Sequence of chain 1.B:
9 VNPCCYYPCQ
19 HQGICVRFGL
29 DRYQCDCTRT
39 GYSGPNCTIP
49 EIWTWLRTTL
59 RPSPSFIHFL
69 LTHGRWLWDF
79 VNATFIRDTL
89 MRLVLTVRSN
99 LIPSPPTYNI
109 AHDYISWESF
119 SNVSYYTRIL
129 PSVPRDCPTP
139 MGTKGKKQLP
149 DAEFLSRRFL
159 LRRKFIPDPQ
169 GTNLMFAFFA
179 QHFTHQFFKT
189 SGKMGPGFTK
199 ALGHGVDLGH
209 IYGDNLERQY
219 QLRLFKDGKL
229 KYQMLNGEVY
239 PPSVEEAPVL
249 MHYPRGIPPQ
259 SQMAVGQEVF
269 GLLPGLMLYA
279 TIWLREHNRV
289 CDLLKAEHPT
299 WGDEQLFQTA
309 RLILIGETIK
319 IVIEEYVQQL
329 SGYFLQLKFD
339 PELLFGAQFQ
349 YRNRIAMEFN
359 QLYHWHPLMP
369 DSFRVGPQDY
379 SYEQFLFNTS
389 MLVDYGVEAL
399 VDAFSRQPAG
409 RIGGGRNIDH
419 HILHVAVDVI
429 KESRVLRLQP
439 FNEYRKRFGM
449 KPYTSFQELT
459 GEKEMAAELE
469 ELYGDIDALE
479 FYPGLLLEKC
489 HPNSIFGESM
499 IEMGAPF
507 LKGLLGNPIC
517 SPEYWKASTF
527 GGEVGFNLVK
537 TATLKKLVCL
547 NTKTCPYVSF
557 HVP

Binding-site contacts:
Ligand atom C5 contacts residue PRO16 of chain 1.B at 4.3 Å (hydrophobic).
Ligand atom C5 contacts residue ASN44 of chain 1.B at 3.7 Å.
Ligand atom C6 contacts residue PRO16 of chain 1.B at 4.0 Å (hydrophobic).
Ligand atom C6 contacts residue TYR31 of chain 1.B at 4.5 Å (hydrophobic).
Ligand atom C1 contacts residue TYR31 of chain 1.B at 3.4 Å (hydrophobic).
Ligand atom C7 contacts residue ASN44 of chain 1.B at 3.2 Å.
Ligand atom C3 contacts residue ASN44 of chain 1.B at 3.8 Å.
Ligand atom C1 contacts residue ASN44 of chain 1.B at 1.5 Å.
Ligand atom C2 contacts residue ASN44 of chain 1.B at 2.4 Å.
Ligand atom N2 contacts residue ASN44 of chain 1.B at 2.9 Å (h-bond).
Ligand atom C8 contacts residue PRO43 of chain 1.B at 3.8 Å (hydrophobic).
Ligand atom O5 contacts residue TYR31 of chain 1.B at 3.5 Å (h-bond).
Ligand atom C8 contacts residue ASN44 of chain 1.B at 4.4 Å.
Ligand atom O6 contacts residue TYR14 of chain 1.B at 4.4 Å.
Ligand atom O5 contacts residue ASN44 of chain 1.B at 2.4 Å (h-bond).
Ligand atom C4 contacts residue ASN44 of chain 1.B at 4.2 Å.
Ligand atom O7 contacts residue ASN44 of chain 1.B at 3.1 Å (h-bond).
Ligand atom C5 contacts residue TYR31 of chain 1.B at 3.6 Å (hydrophobic).
Ligand atom C6 contacts residue TYR14 of chain 1.B at 4.3 Å (hydrophobic).
Ligand atom O6 contacts residue PRO16 of chain 1.B at 4.2 Å.
Ligand atom O5 contacts residue PRO16 of chain 1.B at 3.9 Å.

A protein and the small-molecule ligand that binds it are described below.
Small molecule (SMILES): CC(=O)N[C@@H]1[C@@H](O)[C@H](O)[C@@H](CO)O[C@H]1O